This small molecule binds to this protein.
Small molecule (SMILES): CC(=O)N[C@@H]1[C@@H](O)[C@H](O)[C@@H](CO)O[C@H]1O

Binding-site contacts:
Ligand atom C3 contacts residue ASN416 of chain 1.A at 3.8 Å.
Ligand atom O5 contacts residue ASN416 of chain 1.A at 2.3 Å (h-bond).
Ligand atom C7 contacts residue ASN416 of chain 1.A at 3.5 Å.
Ligand atom C7 contacts residue ASN232 of chain 1.A at 4.4 Å.
Ligand atom C6 contacts residue ASN416 of chain 1.A at 4.2 Å.
Ligand atom C2 contacts residue ASN416 of chain 1.A at 2.4 Å.
Ligand atom C1 contacts residue ASN416 of chain 1.A at 1.4 Å.
Ligand atom N2 contacts residue ASN416 of chain 1.A at 2.9 Å (h-bond).
Ligand atom O7 contacts residue ASN416 of chain 1.A at 3.8 Å.
Ligand atom C8 contacts residue NAG1 of chain 1.M at 3.5 Å.
Ligand atom O5 contacts residue PRO261 of chain 1.A at 4.3 Å.
Ligand atom C7 contacts residue NAG1 of chain 1.M at 4.4 Å.
Ligand atom O7 contacts residue NAG1 of chain 1.M at 4.4 Å.
Ligand atom C5 contacts residue ASN416 of chain 1.A at 3.6 Å.
Ligand atom C8 contacts residue ASN232 of chain 1.A at 3.8 Å.
Ligand atom C4 contacts residue ASN416 of chain 1.A at 4.2 Å.

Sequence of chain 1.A:
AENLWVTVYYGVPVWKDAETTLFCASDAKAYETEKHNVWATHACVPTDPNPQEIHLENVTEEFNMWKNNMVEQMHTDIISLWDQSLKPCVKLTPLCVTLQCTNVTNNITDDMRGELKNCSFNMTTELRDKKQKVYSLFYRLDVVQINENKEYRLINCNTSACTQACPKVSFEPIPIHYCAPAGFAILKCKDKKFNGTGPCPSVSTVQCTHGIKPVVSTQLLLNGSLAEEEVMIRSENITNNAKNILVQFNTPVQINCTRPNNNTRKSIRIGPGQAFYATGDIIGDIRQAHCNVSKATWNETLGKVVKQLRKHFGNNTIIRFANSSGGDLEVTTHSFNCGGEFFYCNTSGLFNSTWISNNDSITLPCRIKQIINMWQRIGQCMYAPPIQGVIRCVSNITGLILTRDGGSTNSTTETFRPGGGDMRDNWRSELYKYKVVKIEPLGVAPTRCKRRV